The small molecule below binds the protein below.
Small molecule (SMILES): Nc1nc2c(ncn2[C@@H]2O[C@H](CO[P](=O)(O)OP(=O)(O)O)[C@@H](O[P](=O)(O)OP(=O)(O)O)[C@H]2O)c(=O)[nH]1

Binding-site contacts:
Ligand atom O6 contacts residue ASN160 of chain 1.D at 3.1 Å (h-bond).
Ligand atom O4' contacts residue LYS161 of chain 1.D at 3.4 Å (salt-bridge).
Ligand atom O1A contacts residue GLY43 of chain 1.D at 3.1 Å.
Ligand atom O1A contacts residue LYS44 of chain 1.D at 3.6 Å.
Ligand atom PA contacts residue GLY43 of chain 1.D at 3.6 Å.
Ligand atom N1 contacts residue ILE277 of chain 1.D at 3.1 Å.
Ligand atom O3A contacts residue GLY43 of chain 1.D at 3.0 Å (h-bond).
Ligand atom N1 contacts residue ASP163 of chain 1.D at 3.1 Å (salt-bridge).
Ligand atom C2 contacts residue ASP163 of chain 1.D at 3.4 Å.
Ligand atom O1B contacts residue HIS110 of chain 1.D at 3.0 Å (h-bond).
Ligand atom O1A contacts residue THR45 of chain 1.D at 3.2 Å (h-bond).
Ligand atom O6 contacts residue ILE277 of chain 1.D at 3.1 Å (h-bond).
Ligand atom O2B contacts residue GLY43 of chain 1.D at 3.2 Å (h-bond).
Ligand atom O3A contacts residue ASP41 of chain 1.D at 3.6 Å.
Ligand atom O3A contacts residue LYS44 of chain 1.D at 3.5 Å (salt-bridge).
Ligand atom O1A contacts residue THR46 of chain 1.D at 2.7 Å (h-bond).
Ligand atom PB contacts residue LYS44 of chain 1.D at 3.7 Å.
Ligand atom N2 contacts residue ARG164 of chain 1.D at 3.6 Å.
Ligand atom O2B contacts residue ALA42 of chain 1.D at 3.3 Å (h-bond).
Ligand atom N2 contacts residue ASP163 of chain 1.D at 2.7 Å (salt-bridge).
Ligand atom O2D contacts residue LYS68 of chain 1.D at 2.8 Å (salt-bridge).
Ligand atom O1B contacts residue ASP41 of chain 1.D at 2.9 Å (salt-bridge).
Ligand atom C2 contacts residue ILE277 of chain 1.D at 3.6 Å (hydrophobic).
Ligand atom O6 contacts residue ALA276 of chain 1.D at 3.0 Å (h-bond).
Ligand atom C5 contacts residue ASN160 of chain 1.D at 3.6 Å.
Ligand atom C6 contacts residue LYS161 of chain 1.D at 3.6 Å.
Ligand atom C5' contacts residue ASP41 of chain 1.D at 3.5 Å.
Ligand atom N7 contacts residue ASN160 of chain 1.D at 3.2 Å (h-bond).
Ligand atom C2' contacts residue LYS68 of chain 1.D at 3.8 Å.
Ligand atom PB contacts residue ASP41 of chain 1.D at 3.6 Å.
Ligand atom O5' contacts residue GLY43 of chain 1.D at 3.7 Å.
Ligand atom C5 contacts residue ILE277 of chain 1.D at 3.5 Å (hydrophobic).
Ligand atom O6 contacts residue LYS161 of chain 1.D at 3.6 Å (salt-bridge).
Ligand atom O3B contacts residue THR45 of chain 1.D at 2.8 Å (h-bond).
Ligand atom C8 contacts residue THR46 of chain 1.D at 3.3 Å.
Ligand atom C6 contacts residue ILE277 of chain 1.D at 3.2 Å (hydrophobic).
Ligand atom O2B contacts residue ASP41 of chain 1.D at 3.3 Å (salt-bridge).
Ligand atom O2B contacts residue LYS44 of chain 1.D at 3.2 Å (salt-bridge).
Ligand atom O2' contacts residue LYS68 of chain 1.D at 3.3 Å (salt-bridge).
Ligand atom O6 contacts residue SER275 of chain 1.D at 3.4 Å.

Sequence of chain 1.D:
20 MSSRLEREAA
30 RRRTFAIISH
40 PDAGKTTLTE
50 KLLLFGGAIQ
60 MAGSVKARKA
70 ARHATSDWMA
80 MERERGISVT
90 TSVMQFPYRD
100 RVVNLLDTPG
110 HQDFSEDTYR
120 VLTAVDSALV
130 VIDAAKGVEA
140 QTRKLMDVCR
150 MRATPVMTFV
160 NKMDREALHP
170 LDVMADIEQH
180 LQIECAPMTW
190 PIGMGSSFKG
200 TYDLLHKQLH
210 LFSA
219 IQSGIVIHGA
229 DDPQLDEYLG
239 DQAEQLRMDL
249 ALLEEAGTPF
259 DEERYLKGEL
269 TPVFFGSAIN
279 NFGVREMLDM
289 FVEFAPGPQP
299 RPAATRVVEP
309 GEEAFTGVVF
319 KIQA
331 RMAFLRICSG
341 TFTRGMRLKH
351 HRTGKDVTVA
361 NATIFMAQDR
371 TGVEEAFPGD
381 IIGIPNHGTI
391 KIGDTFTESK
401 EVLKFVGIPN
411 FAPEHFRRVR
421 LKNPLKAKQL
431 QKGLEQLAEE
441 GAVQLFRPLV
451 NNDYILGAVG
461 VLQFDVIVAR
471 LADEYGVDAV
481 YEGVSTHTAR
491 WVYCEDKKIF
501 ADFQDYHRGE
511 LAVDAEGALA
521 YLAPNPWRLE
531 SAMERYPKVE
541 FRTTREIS

Sequence of chain 1.C:
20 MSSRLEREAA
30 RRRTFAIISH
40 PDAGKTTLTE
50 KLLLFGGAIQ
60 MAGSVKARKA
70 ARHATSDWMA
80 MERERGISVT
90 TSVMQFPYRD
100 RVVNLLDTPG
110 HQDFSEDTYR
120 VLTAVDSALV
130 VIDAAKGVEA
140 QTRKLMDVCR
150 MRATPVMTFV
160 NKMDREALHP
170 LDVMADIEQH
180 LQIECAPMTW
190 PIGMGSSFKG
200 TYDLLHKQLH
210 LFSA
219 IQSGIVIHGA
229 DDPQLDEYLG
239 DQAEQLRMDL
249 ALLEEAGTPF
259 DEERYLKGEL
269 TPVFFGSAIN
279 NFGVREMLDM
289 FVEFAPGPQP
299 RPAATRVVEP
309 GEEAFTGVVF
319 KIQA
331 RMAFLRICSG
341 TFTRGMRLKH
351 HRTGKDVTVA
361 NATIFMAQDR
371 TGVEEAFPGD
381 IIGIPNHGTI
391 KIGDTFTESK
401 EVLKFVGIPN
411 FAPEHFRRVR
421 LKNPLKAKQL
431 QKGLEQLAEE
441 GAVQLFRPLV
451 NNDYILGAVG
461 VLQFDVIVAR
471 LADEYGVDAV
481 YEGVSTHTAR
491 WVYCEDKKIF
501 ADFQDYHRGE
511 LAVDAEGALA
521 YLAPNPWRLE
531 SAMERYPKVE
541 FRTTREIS